A small-molecule ligand and the protein it binds are described below.
Small molecule (SMILES): CC[C@H]1C(C)=NN=C(c2ccc(OC)c(OC)c2)c2cc(OC)c(OC)cc21

Binding-site contacts:
Ligand atom C22 contacts residue MET267 of chain 1.C at 3.6 Å (hydrophobic).
Ligand atom C4 contacts residue PHE283 of chain 1.C at 3.6 Å (hydrophobic).
Ligand atom C12 contacts residue GLN280 of chain 1.C at 4.0 Å.
Ligand atom N8 contacts residue PHE250 of chain 1.C at 4.0 Å.
Ligand atom C1 contacts residue PHE250 of chain 1.C at 3.7 Å (hydrophobic).
Ligand atom C10 contacts residue PHE250 of chain 1.C at 4.0 Å (hydrophobic).
Ligand atom C23 contacts residue GLN280 of chain 1.C at 3.6 Å.
Ligand atom C17 contacts residue HIS79 of chain 1.C at 3.8 Å.
Ligand atom C14 contacts residue LEU189 of chain 1.C at 3.5 Å (hydrophobic).
Ligand atom C22 contacts residue TYR247 of chain 1.C at 3.8 Å (hydrophobic).
Ligand atom C11 contacts residue LEU229 of chain 1.C at 3.5 Å (hydrophobic).
Ligand atom C1 contacts residue PHE283 of chain 1.C at 3.8 Å (hydrophobic).
Ligand atom C28 contacts residue PHE193 of chain 1.C at 3.5 Å (hydrophobic).
Ligand atom C7 contacts residue LEU189 of chain 1.C at 3.9 Å (hydrophobic).
Ligand atom C4 contacts residue PHE250 of chain 1.C at 3.8 Å (hydrophobic).
Ligand atom C22 contacts residue GLN280 of chain 1.C at 3.7 Å.
Ligand atom O19 contacts residue PHE283 of chain 1.C at 3.7 Å.
Ligand atom C21 contacts residue LEU189 of chain 1.C at 3.8 Å (hydrophobic).
Ligand atom O16 contacts residue TYR247 of chain 1.C at 3.9 Å.
Ligand atom C9 contacts residue PHE283 of chain 1.C at 3.5 Å (hydrophobic).
Ligand atom C11 contacts residue LEU189 of chain 1.C at 3.9 Å (hydrophobic).
Ligand atom O19 contacts residue GLN280 of chain 1.C at 3.0 Å (h-bond).
Ligand atom C12 contacts residue PHE283 of chain 1.C at 3.9 Å (hydrophobic).
Ligand atom C18 contacts residue LEU229 of chain 1.C at 3.5 Å (hydrophobic).
Ligand atom O16 contacts residue PHE283 of chain 1.C at 3.5 Å.
Ligand atom C17 contacts residue TYR78 of chain 1.C at 4.1 Å (hydrophobic).
Ligand atom C14 contacts residue PHE283 of chain 1.C at 3.7 Å (hydrophobic).
Ligand atom C6 contacts residue PHE283 of chain 1.C at 3.8 Å (hydrophobic).
Ligand atom C4 contacts residue MET267 of chain 1.C at 3.9 Å (hydrophobic).
Ligand atom O16 contacts residue GLN280 of chain 1.C at 2.9 Å (h-bond).
Ligand atom N15 contacts residue PHE250 of chain 1.C at 3.7 Å.
Ligand atom C3 contacts residue PHE250 of chain 1.C at 4.0 Å (hydrophobic).
Ligand atom C13 contacts residue MET267 of chain 1.C at 3.8 Å (hydrophobic).
Ligand atom C9 contacts residue GLN280 of chain 1.C at 4.0 Å.
Ligand atom C22 contacts residue PHE283 of chain 1.C at 3.7 Å (hydrophobic).
Ligand atom C23 contacts residue ILE246 of chain 1.C at 3.9 Å (hydrophobic).
Ligand atom C2 contacts residue PHE283 of chain 1.C at 3.9 Å (hydrophobic).
Ligand atom C9 contacts residue PHE250 of chain 1.C at 4.0 Å (hydrophobic).
Ligand atom C23 contacts residue VAL232 of chain 1.C at 4.0 Å (hydrophobic).
Ligand atom C2 contacts residue PHE250 of chain 1.C at 4.1 Å (hydrophobic).

Sequence of chain 1.C:
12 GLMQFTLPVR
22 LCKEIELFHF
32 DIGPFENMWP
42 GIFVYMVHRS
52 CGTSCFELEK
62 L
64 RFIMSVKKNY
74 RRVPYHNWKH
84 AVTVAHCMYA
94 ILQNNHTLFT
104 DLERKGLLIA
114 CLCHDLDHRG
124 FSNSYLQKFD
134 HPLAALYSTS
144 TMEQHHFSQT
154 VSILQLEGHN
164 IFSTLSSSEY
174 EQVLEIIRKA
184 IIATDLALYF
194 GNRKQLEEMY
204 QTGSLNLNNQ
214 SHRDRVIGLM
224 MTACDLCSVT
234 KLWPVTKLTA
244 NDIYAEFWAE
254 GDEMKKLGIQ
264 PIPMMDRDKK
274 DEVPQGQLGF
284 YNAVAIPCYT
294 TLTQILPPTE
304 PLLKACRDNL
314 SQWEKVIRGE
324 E